The protein below binds the small molecule below.
Small molecule (SMILES): CC(=O)N[C@@H]1[C@@H](O)[C@H](O)[C@@H](CO)O[C@H]1O

Binding-site contacts:
Ligand atom C5 contacts residue HIS119 of chain 1.C at 4.2 Å.
Ligand atom C7 contacts residue ASN80 of chain 1.C at 4.1 Å.
Ligand atom C6 contacts residue HIS119 of chain 1.C at 4.3 Å.
Ligand atom O5 contacts residue ASN80 of chain 1.C at 2.4 Å (h-bond).
Ligand atom C1 contacts residue ASN80 of chain 1.C at 1.4 Å.
Ligand atom C4 contacts residue ASN80 of chain 1.C at 4.2 Å.
Ligand atom C3 contacts residue ASN80 of chain 1.C at 3.8 Å.
Ligand atom C8 contacts residue PRO78 of chain 1.C at 4.3 Å (hydrophobic).
Ligand atom C1 contacts residue HIS119 of chain 1.C at 4.3 Å.
Ligand atom C2 contacts residue ASN80 of chain 1.C at 2.5 Å.
Ligand atom C5 contacts residue ASN80 of chain 1.C at 3.7 Å.
Ligand atom N2 contacts residue ASN80 of chain 1.C at 2.9 Å (h-bond).
Ligand atom O5 contacts residue HIS119 of chain 1.C at 3.7 Å.

Sequence of chain 1.C:
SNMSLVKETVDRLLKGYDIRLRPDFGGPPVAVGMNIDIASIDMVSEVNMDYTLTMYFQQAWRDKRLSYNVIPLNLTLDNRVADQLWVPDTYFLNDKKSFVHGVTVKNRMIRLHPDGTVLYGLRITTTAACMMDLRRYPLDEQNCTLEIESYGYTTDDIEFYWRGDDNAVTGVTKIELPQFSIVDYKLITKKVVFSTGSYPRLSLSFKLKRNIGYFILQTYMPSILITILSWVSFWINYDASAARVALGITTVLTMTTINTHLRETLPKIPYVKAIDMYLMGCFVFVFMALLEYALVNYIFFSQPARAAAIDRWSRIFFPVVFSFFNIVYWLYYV